Sequence of chain 1.C:
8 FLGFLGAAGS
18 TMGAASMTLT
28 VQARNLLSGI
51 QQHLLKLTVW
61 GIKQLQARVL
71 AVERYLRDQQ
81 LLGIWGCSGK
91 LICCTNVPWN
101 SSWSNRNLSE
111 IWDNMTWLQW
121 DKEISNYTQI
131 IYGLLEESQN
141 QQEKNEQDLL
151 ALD

The protein below binds the small molecule below.
Small molecule (SMILES): CC(=O)N[C@@H]1[C@@H](O)[C@H](O)[C@@H](CO)O[C@H]1O

Binding-site contacts:
Ligand atom C7 contacts residue TRP103 of chain 1.C at 3.9 Å (hydrophobic).
Ligand atom C8 contacts residue TRP103 of chain 1.C at 3.5 Å (hydrophobic).
Ligand atom C1 contacts residue ASN100 of chain 1.C at 1.4 Å.
Ligand atom C8 contacts residue TYR127 of chain 1.C at 4.3 Å (hydrophobic).
Ligand atom C3 contacts residue ASN100 of chain 1.C at 3.8 Å.
Ligand atom N2 contacts residue ASN100 of chain 1.C at 3.1 Å (h-bond).
Ligand atom C7 contacts residue SER102 of chain 1.C at 4.0 Å.
Ligand atom O7 contacts residue SER102 of chain 1.C at 4.3 Å.
Ligand atom C3 contacts residue TRP103 of chain 1.C at 4.4 Å (hydrophobic).
Ligand atom C6 contacts residue ASN100 of chain 1.C at 4.5 Å.
Ligand atom O6 contacts residue ASN100 of chain 1.C at 4.4 Å.
Ligand atom C1 contacts residue TRP103 of chain 1.C at 3.7 Å (hydrophobic).
Ligand atom C5 contacts residue ASN100 of chain 1.C at 3.6 Å.
Ligand atom C8 contacts residue SER102 of chain 1.C at 4.2 Å.
Ligand atom C2 contacts residue TRP103 of chain 1.C at 3.8 Å (hydrophobic).
Ligand atom C4 contacts residue ASN100 of chain 1.C at 4.1 Å.
Ligand atom O5 contacts residue ASN100 of chain 1.C at 2.2 Å (h-bond).
Ligand atom C2 contacts residue ASN100 of chain 1.C at 2.5 Å.
Ligand atom C2 contacts residue SER102 of chain 1.C at 4.5 Å.
Ligand atom C7 contacts residue ASN100 of chain 1.C at 4.2 Å.
Ligand atom N2 contacts residue TRP103 of chain 1.C at 3.0 Å (h-bond).
Ligand atom N2 contacts residue SER102 of chain 1.C at 4.0 Å.